Binding-site contacts:
Ligand atom C4 contacts residue ASN63 of chain 1.A at 4.2 Å.
Ligand atom C1 contacts residue ASN63 of chain 1.A at 1.5 Å.
Ligand atom C3 contacts residue ASN63 of chain 1.A at 3.9 Å.
Ligand atom C6 contacts residue ARG64 of chain 1.A at 4.2 Å.
Ligand atom O5 contacts residue ASN63 of chain 1.A at 2.3 Å (h-bond).
Ligand atom N2 contacts residue ASN63 of chain 1.A at 3.2 Å (h-bond).
Ligand atom C6 contacts residue ASN63 of chain 1.A at 4.3 Å.
Ligand atom C2 contacts residue ASN63 of chain 1.A at 2.6 Å.
Ligand atom C5 contacts residue ASN63 of chain 1.A at 3.6 Å.
Ligand atom C7 contacts residue ASN63 of chain 1.A at 4.2 Å.
Ligand atom O5 contacts residue ARG64 of chain 1.A at 4.2 Å.

A protein and the small-molecule ligand that binds it are described below.
Small molecule (SMILES): CC(=O)N[C@@H]1[C@@H](O)[C@H](O)[C@@H](CO)O[C@H]1O

Sequence of chain 1.A:
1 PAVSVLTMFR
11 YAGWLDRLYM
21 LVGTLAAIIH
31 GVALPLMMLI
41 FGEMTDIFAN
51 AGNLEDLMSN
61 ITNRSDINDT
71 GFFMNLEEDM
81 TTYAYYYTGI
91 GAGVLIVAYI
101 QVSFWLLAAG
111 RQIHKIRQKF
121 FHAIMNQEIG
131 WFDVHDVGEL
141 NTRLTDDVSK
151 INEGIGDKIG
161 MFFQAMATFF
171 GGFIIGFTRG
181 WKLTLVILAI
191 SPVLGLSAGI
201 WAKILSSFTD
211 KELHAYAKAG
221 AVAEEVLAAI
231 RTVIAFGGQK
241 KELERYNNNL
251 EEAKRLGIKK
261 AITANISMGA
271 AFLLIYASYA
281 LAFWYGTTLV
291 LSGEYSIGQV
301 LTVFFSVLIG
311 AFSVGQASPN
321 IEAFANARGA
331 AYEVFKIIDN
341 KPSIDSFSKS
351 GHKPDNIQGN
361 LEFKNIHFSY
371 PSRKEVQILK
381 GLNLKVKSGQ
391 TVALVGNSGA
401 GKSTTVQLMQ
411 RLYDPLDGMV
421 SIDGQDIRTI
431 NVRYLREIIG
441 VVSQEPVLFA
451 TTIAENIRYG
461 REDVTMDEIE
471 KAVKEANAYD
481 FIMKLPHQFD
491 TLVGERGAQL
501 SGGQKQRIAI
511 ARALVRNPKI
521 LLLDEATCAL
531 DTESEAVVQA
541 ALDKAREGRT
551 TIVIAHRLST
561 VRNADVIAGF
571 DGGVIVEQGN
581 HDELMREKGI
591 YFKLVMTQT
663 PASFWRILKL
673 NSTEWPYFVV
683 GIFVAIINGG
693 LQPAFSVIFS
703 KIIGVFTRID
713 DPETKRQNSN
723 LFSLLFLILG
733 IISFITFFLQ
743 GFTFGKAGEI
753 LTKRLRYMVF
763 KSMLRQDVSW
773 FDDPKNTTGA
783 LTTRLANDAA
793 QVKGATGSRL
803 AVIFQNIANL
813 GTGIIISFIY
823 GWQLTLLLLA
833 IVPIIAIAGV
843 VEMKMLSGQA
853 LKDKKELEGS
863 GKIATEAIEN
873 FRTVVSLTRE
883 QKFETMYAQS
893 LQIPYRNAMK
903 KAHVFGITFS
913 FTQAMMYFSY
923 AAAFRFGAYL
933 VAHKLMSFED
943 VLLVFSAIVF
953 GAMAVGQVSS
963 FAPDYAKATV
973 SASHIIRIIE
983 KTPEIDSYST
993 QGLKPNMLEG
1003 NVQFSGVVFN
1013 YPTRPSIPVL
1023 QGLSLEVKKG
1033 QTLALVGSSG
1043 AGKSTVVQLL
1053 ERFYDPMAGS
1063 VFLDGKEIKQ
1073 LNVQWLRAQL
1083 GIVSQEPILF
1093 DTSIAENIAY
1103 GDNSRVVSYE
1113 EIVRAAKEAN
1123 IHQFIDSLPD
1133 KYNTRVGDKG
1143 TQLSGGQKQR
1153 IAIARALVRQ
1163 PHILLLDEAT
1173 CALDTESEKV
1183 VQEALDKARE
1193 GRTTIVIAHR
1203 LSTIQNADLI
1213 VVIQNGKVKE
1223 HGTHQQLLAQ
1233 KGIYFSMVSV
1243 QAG